Sequence of chain 1.C:
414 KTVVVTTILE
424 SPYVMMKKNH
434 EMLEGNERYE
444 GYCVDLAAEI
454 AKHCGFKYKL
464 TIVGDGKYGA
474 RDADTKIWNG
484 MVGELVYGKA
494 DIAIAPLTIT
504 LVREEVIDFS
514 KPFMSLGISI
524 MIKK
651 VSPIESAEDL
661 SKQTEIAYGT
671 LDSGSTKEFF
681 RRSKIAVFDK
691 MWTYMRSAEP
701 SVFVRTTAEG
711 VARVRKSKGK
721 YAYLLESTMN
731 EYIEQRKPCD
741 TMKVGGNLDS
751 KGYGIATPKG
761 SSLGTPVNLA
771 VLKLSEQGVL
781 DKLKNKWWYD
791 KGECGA

This protein binds this small molecule.
Small molecule (SMILES): N[C@@H](CCC(=O)O)C(=O)O

Binding-site contacts:
Ligand atom O contacts residue THR501 of chain 1.C at 2.9 Å (h-bond).
Ligand atom CG contacts residue TYR471 of chain 1.C at 4.0 Å (hydrophobic).
Ligand atom OE2 contacts residue THR676 of chain 1.C at 3.3 Å.
Ligand atom O contacts residue TYR471 of chain 1.C at 3.7 Å.
Ligand atom CG contacts residue LEU671 of chain 1.C at 4.1 Å (hydrophobic).
Ligand atom OE2 contacts residue GLY674 of chain 1.C at 3.9 Å.
Ligand atom CB contacts residue SER675 of chain 1.C at 3.9 Å.
Ligand atom CB contacts residue GLU726 of chain 1.C at 4.0 Å.
Ligand atom OXT contacts residue TYR471 of chain 1.C at 3.4 Å.
Ligand atom OXT contacts residue ARG506 of chain 1.C at 2.9 Å (salt-bridge).
Ligand atom C contacts residue TYR471 of chain 1.C at 3.6 Å (hydrophobic).
Ligand atom OE2 contacts residue LEU671 of chain 1.C at 3.8 Å.
Ligand atom OE1 contacts residue GLU726 of chain 1.C at 3.6 Å.
Ligand atom CA contacts residue SER675 of chain 1.C at 4.1 Å.
Ligand atom OE1 contacts residue THR676 of chain 1.C at 3.3 Å.
Ligand atom O contacts residue PRO499 of chain 1.C at 3.1 Å (h-bond).
Ligand atom CA contacts residue TYR471 of chain 1.C at 4.2 Å (hydrophobic).
Ligand atom N contacts residue TYR471 of chain 1.C at 4.0 Å.
Ligand atom CA contacts residue THR501 of chain 1.C at 3.3 Å.
Ligand atom C contacts residue ARG506 of chain 1.C at 3.5 Å.
Ligand atom CG contacts residue GLU726 of chain 1.C at 3.7 Å.
Ligand atom N contacts residue PRO499 of chain 1.C at 2.8 Å (h-bond).
Ligand atom CD contacts residue THR676 of chain 1.C at 3.5 Å.
Ligand atom C contacts residue THR501 of chain 1.C at 3.6 Å.
Ligand atom OXT contacts residue SER675 of chain 1.C at 3.2 Å.
Ligand atom CA contacts residue GLU726 of chain 1.C at 3.3 Å.
Ligand atom CD contacts residue LEU671 of chain 1.C at 3.9 Å (hydrophobic).
Ligand atom O contacts residue LEU500 of chain 1.C at 3.3 Å.
Ligand atom CA contacts residue PRO499 of chain 1.C at 3.9 Å (hydrophobic).
Ligand atom C contacts residue SER675 of chain 1.C at 3.8 Å.
Ligand atom N contacts residue THR501 of chain 1.C at 3.4 Å (h-bond).
Ligand atom N contacts residue TYR753 of chain 1.C at 3.5 Å.
Ligand atom OE2 contacts residue SER675 of chain 1.C at 3.5 Å (h-bond).
Ligand atom CD contacts residue GLU726 of chain 1.C at 4.0 Å.
Ligand atom CB contacts residue TYR471 of chain 1.C at 3.5 Å (hydrophobic).
Ligand atom O contacts residue ARG506 of chain 1.C at 3.2 Å (salt-bridge).
Ligand atom OXT contacts residue GLY674 of chain 1.C at 3.7 Å.
Ligand atom OE1 contacts residue LEU725 of chain 1.C at 4.0 Å.
Ligand atom C contacts residue PRO499 of chain 1.C at 3.9 Å (hydrophobic).
Ligand atom N contacts residue GLU726 of chain 1.C at 3.1 Å (salt-bridge).